Sequence of chain 1.C:
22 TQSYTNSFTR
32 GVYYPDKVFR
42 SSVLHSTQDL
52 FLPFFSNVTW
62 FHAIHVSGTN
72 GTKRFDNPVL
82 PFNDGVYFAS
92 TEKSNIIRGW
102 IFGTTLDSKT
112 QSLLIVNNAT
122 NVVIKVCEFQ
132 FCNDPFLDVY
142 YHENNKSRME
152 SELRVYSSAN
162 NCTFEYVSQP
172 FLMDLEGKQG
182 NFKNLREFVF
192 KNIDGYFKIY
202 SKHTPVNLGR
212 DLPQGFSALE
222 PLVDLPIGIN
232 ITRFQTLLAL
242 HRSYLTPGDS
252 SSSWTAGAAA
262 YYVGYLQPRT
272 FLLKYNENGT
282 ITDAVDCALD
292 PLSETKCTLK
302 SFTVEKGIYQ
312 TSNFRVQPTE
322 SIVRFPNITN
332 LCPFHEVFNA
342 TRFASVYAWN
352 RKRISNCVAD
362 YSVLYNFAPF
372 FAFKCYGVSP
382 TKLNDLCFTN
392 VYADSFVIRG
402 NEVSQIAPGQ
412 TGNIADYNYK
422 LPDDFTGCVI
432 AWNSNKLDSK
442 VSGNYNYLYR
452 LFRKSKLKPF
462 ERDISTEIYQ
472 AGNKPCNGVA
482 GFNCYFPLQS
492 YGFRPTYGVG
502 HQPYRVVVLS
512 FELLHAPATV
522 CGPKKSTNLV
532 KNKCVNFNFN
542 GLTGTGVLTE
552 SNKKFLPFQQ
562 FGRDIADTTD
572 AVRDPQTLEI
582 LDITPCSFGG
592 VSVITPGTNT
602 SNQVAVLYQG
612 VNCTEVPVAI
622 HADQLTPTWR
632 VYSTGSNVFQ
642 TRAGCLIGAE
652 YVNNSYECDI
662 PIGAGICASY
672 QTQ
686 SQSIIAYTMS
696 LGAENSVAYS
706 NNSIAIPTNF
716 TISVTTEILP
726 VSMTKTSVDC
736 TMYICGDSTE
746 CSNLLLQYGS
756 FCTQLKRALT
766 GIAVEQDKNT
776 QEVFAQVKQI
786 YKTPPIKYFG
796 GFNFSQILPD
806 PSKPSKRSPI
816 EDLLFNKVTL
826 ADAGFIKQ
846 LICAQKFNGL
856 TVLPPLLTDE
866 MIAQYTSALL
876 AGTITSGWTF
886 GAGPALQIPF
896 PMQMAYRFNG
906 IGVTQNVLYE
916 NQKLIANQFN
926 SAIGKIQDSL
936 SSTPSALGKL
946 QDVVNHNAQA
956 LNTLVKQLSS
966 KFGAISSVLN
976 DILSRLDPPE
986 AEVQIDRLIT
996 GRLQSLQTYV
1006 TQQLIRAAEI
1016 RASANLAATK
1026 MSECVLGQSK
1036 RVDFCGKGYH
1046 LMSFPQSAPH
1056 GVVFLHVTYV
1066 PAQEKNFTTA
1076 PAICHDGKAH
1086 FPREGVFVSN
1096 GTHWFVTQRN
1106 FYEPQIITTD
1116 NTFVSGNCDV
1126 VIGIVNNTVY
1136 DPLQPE

Binding-site contacts:
Ligand atom C3 contacts residue ASN328 of chain 1.C at 3.8 Å.
Ligand atom C7 contacts residue ASN328 of chain 1.C at 3.9 Å.
Ligand atom C1 contacts residue ASN328 of chain 1.C at 1.4 Å.
Ligand atom N2 contacts residue ASN328 of chain 1.C at 2.9 Å (h-bond).
Ligand atom C2 contacts residue ASN328 of chain 1.C at 2.5 Å.
Ligand atom C8 contacts residue ASN328 of chain 1.C at 3.4 Å.
Ligand atom C4 contacts residue ASN328 of chain 1.C at 4.2 Å.
Ligand atom O5 contacts residue ASN328 of chain 1.C at 2.4 Å (h-bond).
Ligand atom O7 contacts residue ASN328 of chain 1.C at 4.5 Å.
Ligand atom C5 contacts residue ASN328 of chain 1.C at 3.7 Å.

This small molecule binds to this protein.
Small molecule (SMILES): CC(=O)N[C@@H]1[C@@H](O)[C@H](O)[C@@H](CO)O[C@H]1O